Sequence of chain 1.B:
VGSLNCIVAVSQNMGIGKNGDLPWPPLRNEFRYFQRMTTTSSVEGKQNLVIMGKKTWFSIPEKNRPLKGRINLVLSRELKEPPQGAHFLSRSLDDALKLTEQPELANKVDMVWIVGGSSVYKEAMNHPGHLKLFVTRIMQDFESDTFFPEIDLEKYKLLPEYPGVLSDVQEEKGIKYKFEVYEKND

This protein binds this small molecule.
Small molecule (SMILES): CCc1nc(N)nc(N)c1C#CCc1cccc(-c2cncnc2)c1

Binding-site contacts:
Ligand atom C6 contacts residue PHE34 of chain 1.B at 3.5 Å (hydrophobic).
Ligand atom CAK contacts residue ILE60 of chain 1.B at 3.7 Å (hydrophobic).
Ligand atom NAE contacts residue PHE34 of chain 1.B at 3.6 Å.
Ligand atom NAD contacts residue VAL8 of chain 1.B at 3.6 Å.
Ligand atom C6 contacts residue NDP1 of chain 1.AA at 3.0 Å.
Ligand atom NAP contacts residue LEU67 of chain 1.B at 3.8 Å.
Ligand atom C2 contacts residue ALA9 of chain 1.B at 3.7 Å (hydrophobic).
Ligand atom NAP contacts residue ILE60 of chain 1.B at 3.6 Å.
Ligand atom NAD contacts residue GLU30 of chain 1.B at 2.8 Å (salt-bridge).
Ligand atom NAE contacts residue ILE7 of chain 1.B at 2.9 Å (h-bond).
Ligand atom N3 contacts residue ALA9 of chain 1.B at 3.7 Å.
Ligand atom NAD contacts residue ILE7 of chain 1.B at 3.6 Å.
Ligand atom C5 contacts residue NDP1 of chain 1.AA at 3.2 Å.
Ligand atom CAA contacts residue LEU22 of chain 1.B at 3.7 Å (hydrophobic).
Ligand atom CBB contacts residue NDP1 of chain 1.AA at 3.5 Å.
Ligand atom CAV contacts residue PHE34 of chain 1.B at 3.5 Å (hydrophobic).
Ligand atom NAO contacts residue PRO61 of chain 1.B at 3.7 Å.
Ligand atom NAP contacts residue PHE31 of chain 1.B at 3.6 Å.
Ligand atom C2 contacts residue GLU30 of chain 1.B at 3.6 Å.
Ligand atom CAA contacts residue GLU30 of chain 1.B at 3.0 Å.
Ligand atom N1 contacts residue ILE7 of chain 1.B at 3.5 Å.
Ligand atom CAF contacts residue NDP1 of chain 1.AA at 3.5 Å.
Ligand atom C6 contacts residue ILE7 of chain 1.B at 3.6 Å (hydrophobic).
Ligand atom NAE contacts residue TYR121 of chain 1.B at 3.5 Å (h-bond).
Ligand atom CAK contacts residue LEU67 of chain 1.B at 3.4 Å (hydrophobic).
Ligand atom N1 contacts residue PHE34 of chain 1.B at 3.5 Å.
Ligand atom CAK contacts residue PHE31 of chain 1.B at 3.8 Å (hydrophobic).
Ligand atom N1 contacts residue VAL8 of chain 1.B at 3.4 Å.
Ligand atom NAD contacts residue THR136 of chain 1.B at 3.5 Å (h-bond).
Ligand atom CAL contacts residue ILE60 of chain 1.B at 3.5 Å (hydrophobic).
Ligand atom C4 contacts residue GLU30 of chain 1.B at 3.8 Å.
Ligand atom CAI contacts residue PHE31 of chain 1.B at 3.6 Å (hydrophobic).
Ligand atom NAE contacts residue VAL115 of chain 1.B at 3.7 Å.
Ligand atom C2 contacts residue VAL8 of chain 1.B at 3.8 Å (hydrophobic).
Ligand atom CAG contacts residue NDP1 of chain 1.AA at 3.2 Å.
Ligand atom N1 contacts residue NDP1 of chain 1.AA at 3.6 Å.
Ligand atom N1 contacts residue ALA9 of chain 1.B at 3.6 Å.
Ligand atom NAE contacts residue NDP1 of chain 1.AA at 3.1 Å (h-bond).
Ligand atom N3 contacts residue GLU30 of chain 1.B at 2.8 Å (salt-bridge).
Ligand atom CAM contacts residue THR56 of chain 1.B at 3.6 Å.